Binding-site contacts:
Ligand atom C contacts residue ASP177 of chain 2.B at 3.9 Å.
Ligand atom O3 contacts residue GLN149 of chain 2.B at 3.0 Å (h-bond).
Ligand atom O contacts residue ZN1 of chain 2.G at 2.3 Å.
Ligand atom O contacts residue VAL120 of chain 2.A at 4.2 Å.
Ligand atom CA contacts residue PHE172 of chain 2.B at 4.4 Å (hydrophobic).
Ligand atom O contacts residue PRO175 of chain 2.B at 4.1 Å.
Ligand atom O contacts residue GLU151 of chain 2.B at 3.1 Å (salt-bridge).
Ligand atom CB contacts residue LEU214 of chain 2.B at 3.8 Å (hydrophobic).
Ligand atom CA contacts residue GLY174 of chain 2.B at 3.5 Å.
Ligand atom C contacts residue PRO175 of chain 2.B at 3.8 Å (hydrophobic).
Ligand atom CA contacts residue GLU151 of chain 2.B at 3.8 Å.
Ligand atom CB contacts residue ARG72 of chain 2.B at 4.0 Å.
Ligand atom CA contacts residue GLN149 of chain 2.B at 3.8 Å.
Ligand atom O3 contacts residue GLY174 of chain 2.B at 4.0 Å.
Ligand atom CB contacts residue PHE172 of chain 2.B at 3.7 Å (hydrophobic).
Ligand atom C contacts residue ZN1 of chain 2.G at 3.0 Å.
Ligand atom CB contacts residue GLN149 of chain 2.B at 4.4 Å.
Ligand atom OXT contacts residue ZN1 of chain 2.G at 4.2 Å.
Ligand atom CB contacts residue TRP21 of chain 2.B at 4.2 Å (hydrophobic).
Ligand atom CA contacts residue ZN1 of chain 2.G at 2.9 Å.
Ligand atom OXT contacts residue ALA176 of chain 2.B at 2.8 Å (h-bond).
Ligand atom CB contacts residue ZN1 of chain 2.G at 4.3 Å.
Ligand atom OXT contacts residue PRO175 of chain 2.B at 3.1 Å (h-bond).
Ligand atom CA contacts residue ARG72 of chain 2.B at 3.7 Å.
Ligand atom C contacts residue GLY174 of chain 2.B at 3.2 Å.
Ligand atom O contacts residue ASP177 of chain 2.B at 2.9 Å (salt-bridge).
Ligand atom O contacts residue GLY174 of chain 2.B at 3.4 Å.
Ligand atom O3 contacts residue GLU151 of chain 2.B at 3.1 Å (salt-bridge).
Ligand atom OXT contacts residue ASP177 of chain 2.B at 4.1 Å.
Ligand atom O3 contacts residue ASP177 of chain 2.B at 4.1 Å.
Ligand atom O3 contacts residue ARG72 of chain 2.B at 2.8 Å (salt-bridge).
Ligand atom C contacts residue ALA176 of chain 2.B at 3.6 Å (hydrophobic).
Ligand atom O contacts residue ALA176 of chain 2.B at 3.5 Å (h-bond).
Ligand atom O3 contacts residue ZN1 of chain 2.G at 2.1 Å.
Ligand atom CB contacts residue GLY174 of chain 2.B at 4.0 Å.
Ligand atom C contacts residue GLU151 of chain 2.B at 3.8 Å.
Ligand atom OXT contacts residue GLY174 of chain 2.B at 3.2 Å.

Sequence of chain 2.B:
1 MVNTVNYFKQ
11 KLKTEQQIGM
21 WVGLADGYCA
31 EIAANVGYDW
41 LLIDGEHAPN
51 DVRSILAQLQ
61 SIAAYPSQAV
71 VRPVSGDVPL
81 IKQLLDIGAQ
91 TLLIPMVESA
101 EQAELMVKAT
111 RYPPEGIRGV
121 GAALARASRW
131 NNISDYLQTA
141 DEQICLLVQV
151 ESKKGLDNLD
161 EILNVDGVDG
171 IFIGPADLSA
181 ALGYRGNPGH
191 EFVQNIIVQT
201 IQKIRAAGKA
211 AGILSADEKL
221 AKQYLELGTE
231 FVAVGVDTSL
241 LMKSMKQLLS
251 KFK

This small molecule binds to this protein.
Small molecule (SMILES): CC(=O)C(=O)O

Sequence of chain 2.A:
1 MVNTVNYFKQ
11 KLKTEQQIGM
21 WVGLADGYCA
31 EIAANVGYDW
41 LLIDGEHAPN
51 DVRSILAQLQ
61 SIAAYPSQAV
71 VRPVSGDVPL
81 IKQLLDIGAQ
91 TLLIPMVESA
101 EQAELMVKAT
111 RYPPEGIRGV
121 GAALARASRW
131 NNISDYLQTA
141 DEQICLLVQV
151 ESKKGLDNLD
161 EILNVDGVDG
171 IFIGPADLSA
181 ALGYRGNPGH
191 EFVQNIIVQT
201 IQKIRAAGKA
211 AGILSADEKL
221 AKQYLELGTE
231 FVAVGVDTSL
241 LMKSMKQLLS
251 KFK